Binding-site contacts:
Ligand atom C4 contacts residue ASN114 of chain 1.B at 4.2 Å.
Ligand atom C7 contacts residue ASN114 of chain 1.B at 4.2 Å.
Ligand atom C8 contacts residue ASP113 of chain 1.B at 3.7 Å.
Ligand atom C3 contacts residue ASN114 of chain 1.B at 3.9 Å.
Ligand atom N2 contacts residue ASN114 of chain 1.B at 3.1 Å (h-bond).
Ligand atom C5 contacts residue ASN114 of chain 1.B at 3.6 Å.
Ligand atom C7 contacts residue ASP113 of chain 1.B at 4.5 Å.
Ligand atom C1 contacts residue ASN114 of chain 1.B at 1.4 Å.
Ligand atom O5 contacts residue ASN114 of chain 1.B at 2.3 Å (h-bond).
Ligand atom C2 contacts residue ASN114 of chain 1.B at 2.5 Å.

A small-molecule ligand and the protein it binds are described below.
Small molecule (SMILES): CC(=O)N[C@@H]1[C@@H](O)[C@H](O)[C@@H](CO)O[C@H]1O

Sequence of chain 1.B:
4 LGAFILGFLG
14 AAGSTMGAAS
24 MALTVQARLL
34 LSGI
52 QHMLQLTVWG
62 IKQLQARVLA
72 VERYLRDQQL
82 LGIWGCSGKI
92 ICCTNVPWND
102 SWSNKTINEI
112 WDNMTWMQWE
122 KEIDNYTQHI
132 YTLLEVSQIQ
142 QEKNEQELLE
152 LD